Sequence of chain 2.B:
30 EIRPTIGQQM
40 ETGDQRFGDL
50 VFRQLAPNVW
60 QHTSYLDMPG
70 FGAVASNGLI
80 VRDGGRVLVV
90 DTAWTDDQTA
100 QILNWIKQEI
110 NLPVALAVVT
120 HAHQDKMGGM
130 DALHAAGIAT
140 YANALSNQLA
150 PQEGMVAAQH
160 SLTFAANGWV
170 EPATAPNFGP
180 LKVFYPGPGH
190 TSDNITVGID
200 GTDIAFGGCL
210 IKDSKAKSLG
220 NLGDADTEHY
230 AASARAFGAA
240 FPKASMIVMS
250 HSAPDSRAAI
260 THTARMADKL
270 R

A small-molecule ligand and the protein it binds are described below.
Small molecule (SMILES): CC1(C)S[C@H]([C@H](NC(=O)Cc2ccccc2)C(=O)O)N[C@H]1C(=O)O

Binding-site contacts:
Ligand atom N1 contacts residue HIS250 of chain 2.B at 3.6 Å.
Ligand atom N1 contacts residue ZN1 of chain 2.H at 2.2 Å.
Ligand atom C11 contacts residue TRP93 of chain 2.B at 3.7 Å (hydrophobic).
Ligand atom N1 contacts residue ASP124 of chain 2.B at 3.1 Å (salt-bridge).
Ligand atom C3 contacts residue GLN123 of chain 2.B at 3.3 Å.
Ligand atom O3 contacts residue HIS122 of chain 2.B at 3.1 Å (h-bond).
Ligand atom C3 contacts residue LEU65 of chain 2.B at 3.8 Å (hydrophobic).
Ligand atom C12 contacts residue ASN220 of chain 2.B at 3.7 Å.
Ligand atom O1 contacts residue HIS250 of chain 2.B at 3.0 Å.
Ligand atom O1 contacts residue LYS211 of chain 2.B at 3.2 Å (salt-bridge).
Ligand atom C4 contacts residue ZN1 of chain 2.H at 3.3 Å.
Ligand atom C8 contacts residue MET67 of chain 2.B at 3.8 Å (hydrophobic).
Ligand atom O3 contacts residue HIS189 of chain 2.B at 2.9 Å.
Ligand atom C9 contacts residue LYS211 of chain 2.B at 3.4 Å.
Ligand atom C9 contacts residue ZN1 of chain 2.H at 3.0 Å.
Ligand atom O4 contacts residue ASN220 of chain 2.B at 3.0 Å (h-bond).
Ligand atom C16 contacts residue TRP93 of chain 2.B at 3.7 Å (hydrophobic).
Ligand atom C5 contacts residue ZN1 of chain 2.H at 3.0 Å.
Ligand atom C13 contacts residue HIS250 of chain 2.B at 3.2 Å.
Ligand atom O3 contacts residue ZN1 of chain 2.I at 2.4 Å.
Ligand atom C10 contacts residue MET67 of chain 2.B at 3.6 Å (hydrophobic).
Ligand atom C8 contacts residue LEU65 of chain 2.B at 3.3 Å (hydrophobic).
Ligand atom O2 contacts residue LYS211 of chain 2.B at 2.8 Å (salt-bridge).
Ligand atom C9 contacts residue HIS250 of chain 2.B at 3.7 Å.
Ligand atom C1 contacts residue ASP124 of chain 2.B at 3.8 Å.
Ligand atom C2 contacts residue HIS122 of chain 2.B at 3.3 Å.
Ligand atom O2 contacts residue GLY219 of chain 2.B at 3.3 Å.
Ligand atom C9 contacts residue HIS189 of chain 2.B at 3.8 Å.
Ligand atom O5 contacts residue GLN123 of chain 2.B at 3.3 Å (h-bond).
Ligand atom O1 contacts residue ZN1 of chain 2.H at 2.1 Å.
Ligand atom O5 contacts residue ASP124 of chain 2.B at 3.1 Å (salt-bridge).
Ligand atom C13 contacts residue ZN1 of chain 2.H at 3.5 Å.
Ligand atom O1 contacts residue CYS208 of chain 2.B at 3.2 Å.
Ligand atom O5 contacts residue TRP93 of chain 2.B at 3.6 Å.
Ligand atom O4 contacts residue HIS122 of chain 2.B at 3.7 Å.
Ligand atom C4 contacts residue ASP124 of chain 2.B at 3.3 Å.
Ligand atom C2 contacts residue ZN1 of chain 2.I at 3.3 Å.
Ligand atom C7 contacts residue LEU65 of chain 2.B at 2.8 Å (hydrophobic).
Ligand atom C1 contacts residue ZN1 of chain 2.I at 3.8 Å.
Ligand atom O2 contacts residue ASN220 of chain 2.B at 3.0 Å (h-bond).